This protein binds this small molecule.
Small molecule (SMILES): CC(=O)N[C@H]1[C@H](O[C@H]2[C@H](O)[C@@H](NC(C)=O)CO[C@@H]2CO)O[C@H](CO)[C@@H](O)[C@@H]1O

Binding-site contacts:
Ligand atom C6 contacts residue ASN19 of chain 44.Q at 4.0 Å.
Ligand atom C3 contacts residue ASN19 of chain 44.Q at 4.4 Å.
Ligand atom C2 contacts residue ASN19 of chain 44.Q at 3.4 Å.
Ligand atom C8 contacts residue TYR17 of chain 44.Q at 4.3 Å (hydrophobic).
Ligand atom O6 contacts residue ASN19 of chain 44.Q at 4.3 Å.
Ligand atom N2 contacts residue ASN19 of chain 44.Q at 4.1 Å.
Ligand atom C5 contacts residue ASN19 of chain 44.Q at 3.3 Å.
Ligand atom C1 contacts residue ASN19 of chain 44.Q at 1.9 Å.
Ligand atom O5 contacts residue ASN19 of chain 44.Q at 2.1 Å (h-bond).
Ligand atom C4 contacts residue ASN19 of chain 44.Q at 4.5 Å.

Sequence of chain 44.Q:
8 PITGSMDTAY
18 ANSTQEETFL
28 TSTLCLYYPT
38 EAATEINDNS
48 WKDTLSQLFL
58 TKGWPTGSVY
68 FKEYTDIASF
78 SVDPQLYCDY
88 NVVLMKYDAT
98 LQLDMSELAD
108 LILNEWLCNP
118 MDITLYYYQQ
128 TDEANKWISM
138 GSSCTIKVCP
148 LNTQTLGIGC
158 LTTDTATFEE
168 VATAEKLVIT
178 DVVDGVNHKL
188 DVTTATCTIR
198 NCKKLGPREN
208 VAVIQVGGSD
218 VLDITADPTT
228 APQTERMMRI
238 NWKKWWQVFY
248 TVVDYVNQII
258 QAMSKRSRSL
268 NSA